Sequence of chain 1.A:
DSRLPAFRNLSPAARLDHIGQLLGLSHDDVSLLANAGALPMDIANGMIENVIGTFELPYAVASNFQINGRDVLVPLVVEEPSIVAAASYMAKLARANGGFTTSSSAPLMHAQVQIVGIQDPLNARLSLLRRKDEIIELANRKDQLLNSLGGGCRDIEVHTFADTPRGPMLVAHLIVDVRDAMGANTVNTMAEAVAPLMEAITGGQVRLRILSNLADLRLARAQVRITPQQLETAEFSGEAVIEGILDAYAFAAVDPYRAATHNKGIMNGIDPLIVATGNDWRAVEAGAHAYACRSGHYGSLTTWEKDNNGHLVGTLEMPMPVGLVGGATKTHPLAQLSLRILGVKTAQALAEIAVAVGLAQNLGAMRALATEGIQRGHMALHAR

This small molecule binds to this protein.
Small molecule (SMILES): C[C@@](O)(CCO)CC(=O)[O-]

Binding-site contacts:
Ligand atom C3 contacts residue THR264 of chain 1.A at 3.9 Å.
Ligand atom C8 contacts residue LYS267 of chain 1.A at 3.6 Å.
Ligand atom C6 contacts residue ILE377 of chain 1.A at 3.9 Å (hydrophobic).
Ligand atom C8 contacts residue ASN271 of chain 1.A at 4.2 Å.
Ligand atom O7 contacts residue LEU372 of chain 1.A at 3.4 Å.
Ligand atom C5 contacts residue GLY268 of chain 1.A at 4.1 Å.
Ligand atom O4 contacts residue GLY268 of chain 1.A at 3.3 Å.
Ligand atom O3 contacts residue ALA368 of chain 1.A at 3.9 Å.
Ligand atom C5 contacts residue ARG261 of chain 1.A at 3.5 Å.
Ligand atom C8 contacts residue NAD1 of chain 1.D at 3.4 Å.
Ligand atom O3 contacts residue ARG261 of chain 1.A at 2.8 Å (salt-bridge).
Ligand atom O4 contacts residue ASN365 of chain 1.A at 4.1 Å.
Ligand atom O4 contacts residue ALA368 of chain 1.A at 3.4 Å.
Ligand atom O8 contacts residue ASN271 of chain 1.A at 4.0 Å.
Ligand atom O7 contacts residue ILE213 of chain 1.B at 3.2 Å.
Ligand atom C4 contacts residue ALA368 of chain 1.A at 4.3 Å (hydrophobic).
Ligand atom C5 contacts residue THR264 of chain 1.A at 3.6 Å.
Ligand atom O4 contacts residue THR264 of chain 1.A at 3.7 Å.
Ligand atom C4 contacts residue THR264 of chain 1.A at 3.3 Å.
Ligand atom C2 contacts residue ILE213 of chain 1.B at 4.4 Å (hydrophobic).
Ligand atom C3 contacts residue ARG261 of chain 1.A at 4.2 Å.
Ligand atom C3 contacts residue LEU372 of chain 1.A at 4.3 Å (hydrophobic).
Ligand atom O4 contacts residue HIS265 of chain 1.A at 3.4 Å (h-bond).
Ligand atom O8 contacts residue NAD1 of chain 1.D at 3.1 Å.
Ligand atom C6 contacts residue LEU372 of chain 1.A at 4.2 Å (hydrophobic).
Ligand atom O3 contacts residue THR264 of chain 1.A at 4.4 Å.
Ligand atom C5 contacts residue HIS265 of chain 1.A at 4.0 Å.
Ligand atom C4 contacts residue GLY268 of chain 1.A at 4.0 Å.
Ligand atom C2 contacts residue NAD1 of chain 1.D at 3.2 Å.
Ligand atom C4 contacts residue ARG261 of chain 1.A at 3.7 Å.
Ligand atom C6 contacts residue ALA368 of chain 1.A at 3.4 Å (hydrophobic).
Ligand atom C5 contacts residue ALA368 of chain 1.A at 3.6 Å (hydrophobic).
Ligand atom C2 contacts residue THR264 of chain 1.A at 3.8 Å.
Ligand atom O8 contacts residue GLU83 of chain 1.A at 3.1 Å (salt-bridge).
Ligand atom O8 contacts residue LYS267 of chain 1.A at 3.2 Å (salt-bridge).
Ligand atom C8 contacts residue GLU83 of chain 1.A at 4.3 Å.
Ligand atom O7 contacts residue ARG261 of chain 1.A at 3.4 Å (salt-bridge).
Ligand atom O3 contacts residue LEU372 of chain 1.A at 3.6 Å.
Ligand atom O7 contacts residue THR264 of chain 1.A at 3.7 Å.
Ligand atom O3 contacts residue HIS265 of chain 1.A at 4.1 Å.

Sequence of chain 1.B:
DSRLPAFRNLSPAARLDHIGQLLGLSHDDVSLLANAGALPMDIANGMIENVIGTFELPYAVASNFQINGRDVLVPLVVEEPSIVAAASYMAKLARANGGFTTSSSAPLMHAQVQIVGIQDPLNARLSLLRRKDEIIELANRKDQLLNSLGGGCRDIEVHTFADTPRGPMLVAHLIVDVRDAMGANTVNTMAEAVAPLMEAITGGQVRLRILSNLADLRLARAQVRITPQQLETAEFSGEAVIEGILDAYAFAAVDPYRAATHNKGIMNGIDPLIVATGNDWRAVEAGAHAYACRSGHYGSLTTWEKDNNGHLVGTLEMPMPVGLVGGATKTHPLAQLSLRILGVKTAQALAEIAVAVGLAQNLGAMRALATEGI